A protein and the small-molecule ligand that binds it are described below.
Small molecule (SMILES): C[C@]12CCC(=O)C=C1CC[C@@H]1[C@@H]2CC[C@]2(C)C(=O)CC[C@@H]12

Sequence of chain 1.B:
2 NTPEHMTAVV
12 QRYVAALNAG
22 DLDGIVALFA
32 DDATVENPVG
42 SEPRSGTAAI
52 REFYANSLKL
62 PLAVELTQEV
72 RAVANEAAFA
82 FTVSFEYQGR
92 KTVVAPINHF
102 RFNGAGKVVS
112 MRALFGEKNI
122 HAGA

Binding-site contacts:
Ligand atom C16 contacts residue PHE82 of chain 1.B at 3.5 Å (hydrophobic).
Ligand atom C13 contacts residue ASN38 of chain 1.B at 4.0 Å.
Ligand atom C1 contacts residue SER58 of chain 1.B at 3.4 Å.
Ligand atom C15 contacts residue PHE82 of chain 1.B at 4.2 Å (hydrophobic).
Ligand atom C2 contacts residue SER58 of chain 1.B at 3.6 Å.
Ligand atom C15 contacts residue PRO97 of chain 1.B at 3.4 Å (hydrophobic).
Ligand atom O2 contacts residue PHE82 of chain 1.B at 3.9 Å.
Ligand atom C16 contacts residue ASN99 of chain 1.B at 3.5 Å.
Ligand atom C8 contacts residue VAL84 of chain 1.B at 3.9 Å (hydrophobic).
Ligand atom C14 contacts residue ASN38 of chain 1.B at 3.3 Å.
Ligand atom O2 contacts residue ASN99 of chain 1.B at 3.1 Å (h-bond).
Ligand atom C11 contacts residue SER58 of chain 1.B at 3.5 Å.
Ligand atom C6 contacts residue PHE86 of chain 1.B at 4.2 Å (hydrophobic).
Ligand atom C8 contacts residue ASN38 of chain 1.B at 4.3 Å.
Ligand atom C17 contacts residue TYR14 of chain 1.B at 3.7 Å (hydrophobic).
Ligand atom C12 contacts residue TYR14 of chain 1.B at 4.1 Å (hydrophobic).
Ligand atom C15 contacts residue PHE116 of chain 1.B at 4.0 Å (hydrophobic).
Ligand atom C11 contacts residue PHE54 of chain 1.B at 4.1 Å (hydrophobic).
Ligand atom C16 contacts residue PRO97 of chain 1.B at 3.6 Å (hydrophobic).
Ligand atom C7 contacts residue PHE116 of chain 1.B at 4.2 Å (hydrophobic).
Ligand atom C7 contacts residue VAL84 of chain 1.B at 4.0 Å (hydrophobic).
Ligand atom C17 contacts residue ASN38 of chain 1.B at 3.9 Å.
Ligand atom C18 contacts residue VAL84 of chain 1.B at 3.9 Å (hydrophobic).
Ligand atom C19 contacts residue SER58 of chain 1.B at 4.0 Å.
Ligand atom C17 contacts residue PHE82 of chain 1.B at 3.8 Å (hydrophobic).
Ligand atom O2 contacts residue TYR14 of chain 1.B at 2.6 Å (h-bond).
Ligand atom C16 contacts residue ALA114 of chain 1.B at 3.6 Å (hydrophobic).
Ligand atom C15 contacts residue VAL84 of chain 1.B at 4.2 Å (hydrophobic).
Ligand atom C7 contacts residue VAL95 of chain 1.B at 4.2 Å (hydrophobic).
Ligand atom C17 contacts residue ASN99 of chain 1.B at 3.9 Å.
Ligand atom C15 contacts residue ASN38 of chain 1.B at 3.8 Å.
Ligand atom C12 contacts residue PHE54 of chain 1.B at 4.1 Å (hydrophobic).
Ligand atom O2 contacts residue MET112 of chain 1.B at 3.8 Å.
Ligand atom C2 contacts residue ASN57 of chain 1.B at 4.2 Å.
Ligand atom C12 contacts residue ASN38 of chain 1.B at 4.0 Å.
Ligand atom C16 contacts residue ASN38 of chain 1.B at 3.8 Å.
Ligand atom C6 contacts residue VAL95 of chain 1.B at 4.0 Å (hydrophobic).
Ligand atom C4 contacts residue PHE86 of chain 1.B at 4.0 Å (hydrophobic).
Ligand atom C19 contacts residue LEU63 of chain 1.B at 3.7 Å (hydrophobic).
Ligand atom C18 contacts residue PHE82 of chain 1.B at 3.9 Å (hydrophobic).